A protein and the small-molecule ligand that binds it are described below.
Small molecule (SMILES): CC(=O)N[C@@H]1[C@@H](O)[C@H](O)[C@@H](CO)O[C@H]1O

Sequence of chain 1.B:
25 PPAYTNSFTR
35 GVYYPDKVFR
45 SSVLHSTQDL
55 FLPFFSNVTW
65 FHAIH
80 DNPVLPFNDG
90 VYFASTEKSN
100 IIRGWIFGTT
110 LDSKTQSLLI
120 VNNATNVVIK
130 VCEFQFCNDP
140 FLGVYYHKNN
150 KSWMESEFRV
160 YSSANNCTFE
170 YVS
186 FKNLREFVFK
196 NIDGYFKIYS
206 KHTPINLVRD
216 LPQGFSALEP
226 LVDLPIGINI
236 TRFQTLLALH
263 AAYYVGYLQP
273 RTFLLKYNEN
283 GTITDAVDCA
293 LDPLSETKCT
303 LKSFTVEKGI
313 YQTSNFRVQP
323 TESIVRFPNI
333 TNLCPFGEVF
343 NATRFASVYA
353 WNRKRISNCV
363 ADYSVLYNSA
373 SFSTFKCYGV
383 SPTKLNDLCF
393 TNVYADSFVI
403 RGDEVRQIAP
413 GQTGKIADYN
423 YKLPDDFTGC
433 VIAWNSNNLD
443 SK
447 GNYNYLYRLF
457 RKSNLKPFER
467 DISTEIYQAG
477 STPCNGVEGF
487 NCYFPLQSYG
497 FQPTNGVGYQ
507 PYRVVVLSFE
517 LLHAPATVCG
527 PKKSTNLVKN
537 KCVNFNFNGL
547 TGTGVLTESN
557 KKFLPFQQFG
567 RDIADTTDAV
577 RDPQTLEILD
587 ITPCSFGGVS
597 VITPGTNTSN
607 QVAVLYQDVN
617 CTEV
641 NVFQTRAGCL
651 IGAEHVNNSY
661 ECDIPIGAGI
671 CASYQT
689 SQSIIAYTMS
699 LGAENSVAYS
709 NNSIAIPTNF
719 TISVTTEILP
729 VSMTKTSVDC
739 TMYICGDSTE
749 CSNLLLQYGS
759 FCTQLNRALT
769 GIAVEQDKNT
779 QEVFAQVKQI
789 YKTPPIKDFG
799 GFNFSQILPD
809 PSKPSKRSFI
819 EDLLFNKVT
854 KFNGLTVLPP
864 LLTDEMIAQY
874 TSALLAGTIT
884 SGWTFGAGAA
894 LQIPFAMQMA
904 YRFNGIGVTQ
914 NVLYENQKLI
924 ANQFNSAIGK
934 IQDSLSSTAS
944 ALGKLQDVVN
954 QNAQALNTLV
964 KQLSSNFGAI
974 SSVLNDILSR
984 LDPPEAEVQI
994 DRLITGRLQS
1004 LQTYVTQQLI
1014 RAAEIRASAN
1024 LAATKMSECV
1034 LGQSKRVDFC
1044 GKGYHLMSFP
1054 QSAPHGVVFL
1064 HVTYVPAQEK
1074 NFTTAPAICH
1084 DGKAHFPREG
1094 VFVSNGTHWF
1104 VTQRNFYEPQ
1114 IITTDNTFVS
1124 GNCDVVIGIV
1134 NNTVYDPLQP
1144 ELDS

Binding-site contacts:
Ligand atom N2 contacts residue LEU368 of chain 1.B at 3.3 Å.
Ligand atom C7 contacts residue PHE338 of chain 1.B at 3.9 Å (hydrophobic).
Ligand atom C8 contacts residue LEU368 of chain 1.B at 4.1 Å (hydrophobic).
Ligand atom C7 contacts residue ASP364 of chain 1.B at 3.7 Å.
Ligand atom N2 contacts residue ASN343 of chain 1.B at 2.9 Å (h-bond).
Ligand atom C3 contacts residue LEU368 of chain 1.B at 3.6 Å (hydrophobic).
Ligand atom C1 contacts residue ASN343 of chain 1.B at 1.4 Å.
Ligand atom C3 contacts residue ASN343 of chain 1.B at 3.8 Å.
Ligand atom C7 contacts residue ASN343 of chain 1.B at 3.6 Å.
Ligand atom C3 contacts residue VAL367 of chain 1.B at 4.5 Å (hydrophobic).
Ligand atom C4 contacts residue ASN343 of chain 1.B at 4.3 Å.
Ligand atom C8 contacts residue PHE338 of chain 1.B at 2.5 Å (hydrophobic).
Ligand atom C2 contacts residue ASN343 of chain 1.B at 2.5 Å.
Ligand atom C8 contacts residue GLY339 of chain 1.B at 1.4 Å.
Ligand atom O5 contacts residue ASN343 of chain 1.B at 2.4 Å (h-bond).
Ligand atom O7 contacts residue ASN343 of chain 1.B at 3.9 Å.
Ligand atom O7 contacts residue ASP364 of chain 1.B at 3.7 Å.
Ligand atom N2 contacts residue GLY339 of chain 1.B at 3.0 Å.
Ligand atom C7 contacts residue LEU368 of chain 1.B at 4.1 Å (hydrophobic).
Ligand atom C8 contacts residue PRO337 of chain 1.B at 4.3 Å (hydrophobic).
Ligand atom O4 contacts residue VAL367 of chain 1.B at 4.4 Å.
Ligand atom C8 contacts residue GLU340 of chain 1.B at 4.0 Å.
Ligand atom C7 contacts residue GLU340 of chain 1.B at 4.5 Å.
Ligand atom C2 contacts residue GLY339 of chain 1.B at 4.2 Å.
Ligand atom C7 contacts residue GLY339 of chain 1.B at 2.5 Å.
Ligand atom O3 contacts residue LEU368 of chain 1.B at 3.8 Å.
Ligand atom C8 contacts residue ASP364 of chain 1.B at 3.4 Å.
Ligand atom O7 contacts residue GLY339 of chain 1.B at 3.2 Å.
Ligand atom O3 contacts residue VAL367 of chain 1.B at 3.2 Å.
Ligand atom C5 contacts residue ASN343 of chain 1.B at 3.7 Å.
Ligand atom C2 contacts residue LEU368 of chain 1.B at 4.0 Å (hydrophobic).
Ligand atom O4 contacts residue ASN370 of chain 1.B at 3.9 Å.